A protein and the small-molecule ligand that binds it are described below.
Small molecule (SMILES): N[C@@H](CS)C(=O)O

Sequence of chain 1.D:
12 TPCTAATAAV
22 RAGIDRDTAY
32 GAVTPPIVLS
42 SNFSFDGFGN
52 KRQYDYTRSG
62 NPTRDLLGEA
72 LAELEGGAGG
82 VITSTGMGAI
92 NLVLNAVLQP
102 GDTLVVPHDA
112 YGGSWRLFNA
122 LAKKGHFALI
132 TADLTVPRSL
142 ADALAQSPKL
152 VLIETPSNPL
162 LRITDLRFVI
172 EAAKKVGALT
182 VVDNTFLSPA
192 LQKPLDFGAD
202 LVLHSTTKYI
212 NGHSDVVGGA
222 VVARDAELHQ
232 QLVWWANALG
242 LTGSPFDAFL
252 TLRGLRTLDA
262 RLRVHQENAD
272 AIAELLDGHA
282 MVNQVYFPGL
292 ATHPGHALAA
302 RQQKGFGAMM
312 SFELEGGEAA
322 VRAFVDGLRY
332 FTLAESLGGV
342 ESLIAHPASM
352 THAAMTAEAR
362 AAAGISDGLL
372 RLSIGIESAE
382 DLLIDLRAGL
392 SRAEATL

Sequence of chain 1.A:
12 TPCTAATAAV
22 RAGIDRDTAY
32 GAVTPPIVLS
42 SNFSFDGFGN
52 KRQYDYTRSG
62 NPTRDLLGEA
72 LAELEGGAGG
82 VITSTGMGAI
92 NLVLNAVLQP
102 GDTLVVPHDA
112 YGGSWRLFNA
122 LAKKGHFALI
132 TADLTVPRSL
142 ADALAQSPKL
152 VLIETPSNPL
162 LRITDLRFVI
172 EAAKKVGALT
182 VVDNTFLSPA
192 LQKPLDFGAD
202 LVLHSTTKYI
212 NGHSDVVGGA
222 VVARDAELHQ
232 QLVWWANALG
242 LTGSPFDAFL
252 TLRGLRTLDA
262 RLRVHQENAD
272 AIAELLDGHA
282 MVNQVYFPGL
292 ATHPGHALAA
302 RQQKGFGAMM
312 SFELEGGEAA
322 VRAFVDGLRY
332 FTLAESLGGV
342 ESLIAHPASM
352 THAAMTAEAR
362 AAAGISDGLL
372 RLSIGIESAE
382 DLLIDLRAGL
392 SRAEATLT

Binding-site contacts:
Ligand atom CB contacts residue TYR57 of chain 1.A at 3.8 Å (hydrophobic).
Ligand atom O contacts residue SER60 of chain 1.A at 3.7 Å.
Ligand atom C contacts residue ASN238 of chain 1.A at 3.9 Å.
Ligand atom CA contacts residue TYR112 of chain 1.D at 4.4 Å (hydrophobic).
Ligand atom CA contacts residue SER60 of chain 1.A at 3.5 Å.
Ligand atom C contacts residue TYR112 of chain 1.D at 4.2 Å (hydrophobic).
Ligand atom OXT contacts residue ARG59 of chain 1.A at 2.8 Å (salt-bridge).
Ligand atom CA contacts residue ASP56 of chain 1.A at 4.2 Å.
Ligand atom N contacts residue TYR57 of chain 1.A at 4.4 Å.
Ligand atom SG contacts residue TYR112 of chain 1.D at 2.8 Å (h-bond).
Ligand atom OXT contacts residue ARG117 of chain 1.D at 2.9 Å (salt-bridge).
Ligand atom SG contacts residue 0JO1 of chain 1.K at 3.9 Å.
Ligand atom N contacts residue SER60 of chain 1.A at 4.0 Å.
Ligand atom O contacts residue ARG117 of chain 1.D at 2.9 Å (salt-bridge).
Ligand atom CA contacts residue TYR57 of chain 1.A at 4.0 Å (hydrophobic).
Ligand atom CB contacts residue TYR112 of chain 1.D at 3.5 Å (hydrophobic).
Ligand atom SG contacts residue THR352 of chain 1.D at 3.8 Å.
Ligand atom CB contacts residue 0JO1 of chain 1.K at 4.1 Å.
Ligand atom N contacts residue ASP56 of chain 1.A at 3.0 Å (salt-bridge).
Ligand atom SG contacts residue GLU336 of chain 1.D at 4.2 Å.
Ligand atom CA contacts residue GLU336 of chain 1.D at 3.8 Å.
Ligand atom C contacts residue ARG117 of chain 1.D at 3.6 Å.
Ligand atom CB contacts residue GLU336 of chain 1.D at 3.5 Å.
Ligand atom OXT contacts residue SER60 of chain 1.A at 3.9 Å.
Ligand atom C contacts residue ARG59 of chain 1.A at 3.8 Å.
Ligand atom C contacts residue SER60 of chain 1.A at 3.5 Å.
Ligand atom O contacts residue ASN238 of chain 1.A at 3.4 Å (h-bond).
Ligand atom OXT contacts residue TYR112 of chain 1.D at 3.5 Å (h-bond).
Ligand atom OXT contacts residue ASN238 of chain 1.A at 3.7 Å.
Ligand atom CB contacts residue ARG59 of chain 1.A at 4.4 Å.
Ligand atom N contacts residue GLU336 of chain 1.D at 3.2 Å (salt-bridge).
Ligand atom SG contacts residue MET351 of chain 1.D at 4.4 Å.